This protein binds this small molecule.
Small molecule (SMILES): OCC12CO->[Y]34(<-OCCN->31CCO->4)<-OC2

Binding-site contacts:
Ligand atom C8 contacts residue ARG41 of chain 1.A at 4.2 Å.
Ligand atom Y1 contacts residue GLU45 of chain 1.A at 2.4 Å.
Ligand atom C8 contacts residue GLU45 of chain 1.A at 3.4 Å.
Ligand atom Y1 contacts residue GLU42 of chain 1.A at 2.5 Å.
Ligand atom O1 contacts residue GLU42 of chain 1.A at 2.9 Å (salt-bridge).
Ligand atom O5 contacts residue ARG41 of chain 1.A at 3.2 Å (salt-bridge).
Ligand atom O1 contacts residue ARG41 of chain 1.A at 4.2 Å.
Ligand atom C8 contacts residue GLU42 of chain 1.A at 4.5 Å.
Ligand atom O5 contacts residue GLU45 of chain 1.A at 2.9 Å (salt-bridge).
Ligand atom C2 contacts residue GLU42 of chain 1.A at 4.2 Å.
Ligand atom C6 contacts residue GLU45 of chain 1.A at 4.3 Å.
Ligand atom O5 contacts residue GLU42 of chain 1.A at 3.1 Å (salt-bridge).
Ligand atom O4 contacts residue GLU45 of chain 1.A at 2.9 Å (salt-bridge).
Ligand atom O2 contacts residue GLU42 of chain 1.A at 3.5 Å (salt-bridge).

Sequence of chain 1.A:
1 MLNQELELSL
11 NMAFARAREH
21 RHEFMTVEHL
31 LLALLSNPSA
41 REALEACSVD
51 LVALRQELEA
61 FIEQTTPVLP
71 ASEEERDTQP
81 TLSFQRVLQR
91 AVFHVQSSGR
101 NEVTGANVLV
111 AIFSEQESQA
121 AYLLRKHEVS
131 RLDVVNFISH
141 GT